Sequence of chain 1.F:
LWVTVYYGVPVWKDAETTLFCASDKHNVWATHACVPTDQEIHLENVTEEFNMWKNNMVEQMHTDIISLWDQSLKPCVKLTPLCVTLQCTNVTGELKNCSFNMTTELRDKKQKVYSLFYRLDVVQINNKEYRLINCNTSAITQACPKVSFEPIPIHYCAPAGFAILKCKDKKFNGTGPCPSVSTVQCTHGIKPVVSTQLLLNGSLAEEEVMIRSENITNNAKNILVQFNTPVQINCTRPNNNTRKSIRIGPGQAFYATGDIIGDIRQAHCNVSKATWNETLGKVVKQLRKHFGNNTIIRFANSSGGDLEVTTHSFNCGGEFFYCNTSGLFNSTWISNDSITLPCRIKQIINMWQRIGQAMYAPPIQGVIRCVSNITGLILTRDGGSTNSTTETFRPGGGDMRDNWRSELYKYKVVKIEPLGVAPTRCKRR

Sequence of chain 1.J:
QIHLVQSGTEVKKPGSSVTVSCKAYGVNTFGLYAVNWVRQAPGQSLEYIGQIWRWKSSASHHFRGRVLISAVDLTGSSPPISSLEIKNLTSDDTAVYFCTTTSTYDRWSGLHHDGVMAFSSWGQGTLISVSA

Binding-site contacts:
Ligand atom O7 contacts residue GLY26 of chain 1.J at 3.8 Å.
Ligand atom O7 contacts residue ASN244 of chain 1.F at 4.3 Å.
Ligand atom C1 contacts residue ASN247 of chain 1.F at 4.0 Å.
Ligand atom O6 contacts residue GLN1 of chain 1.J at 3.7 Å.
Ligand atom C2 contacts residue HIS3 of chain 1.J at 4.2 Å.
Ligand atom O3 contacts residue GLY26 of chain 1.J at 3.9 Å.
Ligand atom C4 contacts residue THR246 of chain 1.F at 4.3 Å.
Ligand atom C7 contacts residue GLY26 of chain 1.J at 4.5 Å.
Ligand atom C3 contacts residue ASN244 of chain 1.F at 3.8 Å.
Ligand atom O7 contacts residue ASN28 of chain 1.J at 4.2 Å.
Ligand atom C6 contacts residue TYR25 of chain 1.J at 4.0 Å (hydrophobic).
Ligand atom O5 contacts residue HIS3 of chain 1.J at 3.9 Å.
Ligand atom C5 contacts residue ASN244 of chain 1.F at 3.6 Å.
Ligand atom C1 contacts residue THR246 of chain 1.F at 3.2 Å.
Ligand atom C2 contacts residue THR246 of chain 1.F at 4.5 Å.
Ligand atom C8 contacts residue TYR25 of chain 1.J at 3.5 Å (hydrophobic).
Ligand atom C6 contacts residue TYR25 of chain 1.J at 4.4 Å (hydrophobic).
Ligand atom C1 contacts residue HIS3 of chain 1.J at 3.9 Å.
Ligand atom C5 contacts residue THR246 of chain 1.F at 3.1 Å.
Ligand atom O5 contacts residue TYR25 of chain 1.J at 4.2 Å.
Ligand atom N2 contacts residue ASN244 of chain 1.F at 2.9 Å (h-bond).
Ligand atom C7 contacts residue ASN244 of chain 1.F at 3.8 Å.
Ligand atom C1 contacts residue ASN244 of chain 1.F at 1.4 Å.
Ligand atom O5 contacts residue THR246 of chain 1.F at 3.1 Å (h-bond).
Ligand atom C6 contacts residue THR246 of chain 1.F at 3.8 Å.
Ligand atom O5 contacts residue ASN244 of chain 1.F at 2.4 Å (h-bond).
Ligand atom C4 contacts residue TYR25 of chain 1.J at 4.5 Å (hydrophobic).
Ligand atom O5 contacts residue ASN247 of chain 1.F at 3.5 Å.
Ligand atom C2 contacts residue ASN244 of chain 1.F at 2.5 Å.
Ligand atom O5 contacts residue TYR25 of chain 1.J at 4.2 Å.
Ligand atom O6 contacts residue HIS3 of chain 1.J at 4.1 Å.
Ligand atom C2 contacts residue TYR25 of chain 1.J at 4.3 Å (hydrophobic).
Ligand atom C6 contacts residue VAL5 of chain 1.J at 4.4 Å (hydrophobic).
Ligand atom C1 contacts residue TYR25 of chain 1.J at 4.4 Å (hydrophobic).
Ligand atom C5 contacts residue HIS3 of chain 1.J at 4.5 Å.
Ligand atom C4 contacts residue ASN244 of chain 1.F at 4.2 Å.
Ligand atom C1 contacts residue HIS3 of chain 1.J at 4.2 Å.
Ligand atom C6 contacts residue GLN1 of chain 1.J at 3.6 Å.
Ligand atom C8 contacts residue ASN244 of chain 1.F at 4.3 Å.
Ligand atom C3 contacts residue HIS3 of chain 1.J at 3.9 Å.

A small-molecule ligand and the protein it binds are described below.
Small molecule (SMILES): CC(=O)N[C@H]1[C@H](O[C@H]2[C@H](O)[C@@H](NC(C)=O)CO[C@@H]2CO)O[C@H](CO)[C@@H](O[C@@H]2O[C@H](CO[C@H]3O[C@H](CO)[C@@H](O)[C@H](O)[C@@H]3O)[C@@H](O)[C@H](O[C@H]3O[C@H](CO)[C@@H](O)[C@H](O)[C@@H]3O)[C@@H]2O)[C@@H]1O